Sequence of chain 1.A:
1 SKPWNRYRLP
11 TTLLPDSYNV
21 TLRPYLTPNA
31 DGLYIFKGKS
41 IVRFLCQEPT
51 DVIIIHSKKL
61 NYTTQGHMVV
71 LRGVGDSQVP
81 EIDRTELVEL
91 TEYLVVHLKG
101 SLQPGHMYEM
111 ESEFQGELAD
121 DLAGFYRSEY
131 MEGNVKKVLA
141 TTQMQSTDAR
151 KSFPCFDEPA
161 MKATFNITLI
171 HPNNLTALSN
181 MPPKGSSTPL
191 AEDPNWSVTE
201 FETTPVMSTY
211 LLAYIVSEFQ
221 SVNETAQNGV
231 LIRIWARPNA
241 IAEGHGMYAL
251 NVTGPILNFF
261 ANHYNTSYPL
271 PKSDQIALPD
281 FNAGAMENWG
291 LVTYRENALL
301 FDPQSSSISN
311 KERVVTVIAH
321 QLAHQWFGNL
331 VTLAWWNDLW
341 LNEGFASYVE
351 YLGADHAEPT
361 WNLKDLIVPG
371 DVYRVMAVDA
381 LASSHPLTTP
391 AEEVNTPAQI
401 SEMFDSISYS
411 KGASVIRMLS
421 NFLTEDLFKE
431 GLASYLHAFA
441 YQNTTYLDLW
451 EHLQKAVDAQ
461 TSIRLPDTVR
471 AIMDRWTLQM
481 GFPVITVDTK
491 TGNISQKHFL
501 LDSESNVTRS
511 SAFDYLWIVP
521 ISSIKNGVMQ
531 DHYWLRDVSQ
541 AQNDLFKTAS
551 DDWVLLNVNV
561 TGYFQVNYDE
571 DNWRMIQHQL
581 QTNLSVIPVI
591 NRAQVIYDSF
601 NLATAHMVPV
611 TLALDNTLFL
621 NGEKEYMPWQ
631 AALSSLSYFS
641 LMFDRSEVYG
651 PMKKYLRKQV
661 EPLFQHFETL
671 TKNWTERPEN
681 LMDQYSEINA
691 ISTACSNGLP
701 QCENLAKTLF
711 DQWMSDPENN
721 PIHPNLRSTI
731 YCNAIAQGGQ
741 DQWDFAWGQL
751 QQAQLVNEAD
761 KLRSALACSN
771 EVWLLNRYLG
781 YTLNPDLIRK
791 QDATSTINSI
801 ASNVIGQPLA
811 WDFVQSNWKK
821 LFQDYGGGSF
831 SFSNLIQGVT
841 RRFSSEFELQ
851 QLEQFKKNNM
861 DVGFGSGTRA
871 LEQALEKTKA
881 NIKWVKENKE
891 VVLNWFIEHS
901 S

The protein below binds the small molecule below.
Small molecule (SMILES): CC(=O)N[C@@H]1[C@@H](O)[C@H](O)[C@@H](CO)O[C@H]1O

Binding-site contacts:
Ligand atom N2 contacts residue ASN61 of chain 1.A at 2.9 Å (h-bond).
Ligand atom O7 contacts residue GLN115 of chain 1.A at 3.0 Å (h-bond).
Ligand atom C3 contacts residue ASN61 of chain 1.A at 3.8 Å.
Ligand atom O7 contacts residue ASN61 of chain 1.A at 3.4 Å (h-bond).
Ligand atom C2 contacts residue ASN61 of chain 1.A at 2.4 Å.
Ligand atom O5 contacts residue ASN61 of chain 1.A at 2.3 Å (h-bond).
Ligand atom O3 contacts residue LEU33 of chain 1.A at 4.3 Å.
Ligand atom C7 contacts residue ASN61 of chain 1.A at 3.4 Å.
Ligand atom C4 contacts residue ASN61 of chain 1.A at 4.2 Å.
Ligand atom C8 contacts residue GLU117 of chain 1.A at 3.5 Å.
Ligand atom C8 contacts residue GLN115 of chain 1.A at 4.4 Å.
Ligand atom C7 contacts residue GLN115 of chain 1.A at 4.1 Å.
Ligand atom C8 contacts residue ILE35 of chain 1.A at 3.8 Å (hydrophobic).
Ligand atom C1 contacts residue ASN61 of chain 1.A at 1.4 Å.
Ligand atom C8 contacts residue GLY116 of chain 1.A at 3.3 Å.
Ligand atom C5 contacts residue ASN61 of chain 1.A at 3.7 Å.